Sequence of chain 1.A:
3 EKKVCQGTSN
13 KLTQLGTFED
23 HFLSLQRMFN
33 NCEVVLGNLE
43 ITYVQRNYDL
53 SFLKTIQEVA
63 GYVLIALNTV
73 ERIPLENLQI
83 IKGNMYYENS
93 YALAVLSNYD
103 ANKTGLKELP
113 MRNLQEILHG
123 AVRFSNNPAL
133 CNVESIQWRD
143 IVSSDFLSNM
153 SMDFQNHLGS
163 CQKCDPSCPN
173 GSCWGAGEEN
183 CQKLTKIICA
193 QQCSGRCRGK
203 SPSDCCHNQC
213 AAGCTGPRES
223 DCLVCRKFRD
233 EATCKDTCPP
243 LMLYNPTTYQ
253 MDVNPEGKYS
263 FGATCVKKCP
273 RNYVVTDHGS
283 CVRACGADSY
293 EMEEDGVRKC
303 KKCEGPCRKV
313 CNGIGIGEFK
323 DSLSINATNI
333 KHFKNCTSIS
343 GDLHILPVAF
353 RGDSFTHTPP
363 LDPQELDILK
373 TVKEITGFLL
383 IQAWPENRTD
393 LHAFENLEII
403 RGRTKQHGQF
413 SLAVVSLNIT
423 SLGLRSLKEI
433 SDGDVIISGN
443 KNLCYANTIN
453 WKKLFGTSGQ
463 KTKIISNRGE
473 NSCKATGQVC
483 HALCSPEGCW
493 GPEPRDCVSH

Binding-site contacts:
Ligand atom O3 contacts residue THR358 of chain 1.A at 3.3 Å.
Ligand atom C3 contacts residue ASN328 of chain 1.A at 3.7 Å.
Ligand atom C6 contacts residue ASP323 of chain 1.A at 3.8 Å.
Ligand atom C1 contacts residue ASN331 of chain 1.A at 3.7 Å.
Ligand atom C8 contacts residue THR358 of chain 1.A at 3.2 Å.
Ligand atom C2 contacts residue ASN328 of chain 1.A at 2.5 Å.
Ligand atom C6 contacts residue THR330 of chain 1.A at 3.7 Å.
Ligand atom O7 contacts residue LEU325 of chain 1.A at 2.7 Å (h-bond).
Ligand atom C6 contacts residue ASN331 of chain 1.A at 3.4 Å.
Ligand atom O7 contacts residue SER324 of chain 1.A at 3.6 Å.
Ligand atom N2 contacts residue THR358 of chain 1.A at 3.4 Å (h-bond).
Ligand atom C2 contacts residue THR360 of chain 1.A at 3.8 Å.
Ligand atom N2 contacts residue THR360 of chain 1.A at 3.5 Å (h-bond).
Ligand atom O6 contacts residue ASN331 of chain 1.A at 3.2 Å (h-bond).
Ligand atom C2 contacts residue ASP323 of chain 1.A at 3.6 Å.
Ligand atom O2 contacts residue ASN91 of chain 1.A at 3.7 Å.
Ligand atom C5 contacts residue ASN328 of chain 1.A at 3.7 Å.
Ligand atom O6 contacts residue GLU320 of chain 1.A at 3.9 Å.
Ligand atom C7 contacts residue ASN328 of chain 1.A at 3.8 Å.
Ligand atom C5 contacts residue ASP323 of chain 1.A at 3.7 Å.
Ligand atom C4 contacts residue SER324 of chain 1.A at 3.5 Å.
Ligand atom C3 contacts residue THR358 of chain 1.A at 3.8 Å.
Ligand atom O2 contacts residue ASP323 of chain 1.A at 2.7 Å (salt-bridge).
Ligand atom C5 contacts residue THR330 of chain 1.A at 3.8 Å.
Ligand atom C5 contacts residue ASN331 of chain 1.A at 3.7 Å.
Ligand atom O5 contacts residue ASN328 of chain 1.A at 2.5 Å (h-bond).
Ligand atom C6 contacts residue SER324 of chain 1.A at 3.7 Å.
Ligand atom O5 contacts residue ASN331 of chain 1.A at 2.7 Å (h-bond).
Ligand atom O6 contacts residue PHE321 of chain 1.A at 3.9 Å.
Ligand atom N2 contacts residue ASN328 of chain 1.A at 2.7 Å (h-bond).
Ligand atom O4 contacts residue ASP323 of chain 1.A at 3.4 Å (salt-bridge).
Ligand atom C8 contacts residue ASP355 of chain 1.A at 3.2 Å.
Ligand atom C7 contacts residue THR358 of chain 1.A at 3.5 Å.
Ligand atom O3 contacts residue ASP323 of chain 1.A at 3.8 Å.
Ligand atom O6 contacts residue THR358 of chain 1.A at 3.7 Å.
Ligand atom C3 contacts residue THR360 of chain 1.A at 3.8 Å.
Ligand atom C1 contacts residue ASN328 of chain 1.A at 1.4 Å.
Ligand atom C1 contacts residue THR360 of chain 1.A at 3.5 Å.
Ligand atom C7 contacts residue LEU325 of chain 1.A at 3.7 Å (hydrophobic).
Ligand atom O6 contacts residue SER324 of chain 1.A at 2.4 Å (h-bond).

This small molecule binds to this protein.
Small molecule (SMILES): CC(=O)N[C@H]1[C@H](O[C@H]2[C@H](O)[C@@H](NC(C)=O)CO[C@@H]2CO)O[C@H](CO)[C@@H](O[C@@H]2O[C@H](CO)[C@@H](O)[C@H](O[C@H]3O[C@H](CO)[C@@H](O)[C@H](O)[C@@H]3O)[C@@H]2O)[C@@H]1O